Sequence of chain 1.A:
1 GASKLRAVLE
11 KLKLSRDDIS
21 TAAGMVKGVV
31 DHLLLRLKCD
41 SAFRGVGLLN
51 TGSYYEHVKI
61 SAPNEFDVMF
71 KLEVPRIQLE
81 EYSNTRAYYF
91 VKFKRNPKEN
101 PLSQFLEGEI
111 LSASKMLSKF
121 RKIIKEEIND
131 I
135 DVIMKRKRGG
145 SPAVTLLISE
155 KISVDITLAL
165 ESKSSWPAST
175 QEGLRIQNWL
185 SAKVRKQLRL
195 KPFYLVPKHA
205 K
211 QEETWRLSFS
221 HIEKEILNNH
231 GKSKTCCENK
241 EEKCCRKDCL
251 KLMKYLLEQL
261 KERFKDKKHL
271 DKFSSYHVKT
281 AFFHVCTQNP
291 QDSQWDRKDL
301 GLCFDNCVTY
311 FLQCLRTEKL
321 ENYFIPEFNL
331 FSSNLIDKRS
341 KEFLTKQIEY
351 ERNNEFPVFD

Binding-site contacts:
Ligand atom C27 contacts residue GLU223 of chain 1.A at 3.8 Å.
Ligand atom C25 contacts residue THR280 of chain 1.A at 3.8 Å.
Ligand atom C4 contacts residue ARG216 of chain 1.A at 3.3 Å.
Ligand atom C25 contacts residue LYS279 of chain 1.A at 3.8 Å.
Ligand atom N22 contacts residue PHE324 of chain 1.A at 3.6 Å.
Ligand atom C13 contacts residue ILE325 of chain 1.A at 3.8 Å (hydrophobic).
Ligand atom C3 contacts residue TYR276 of chain 1.A at 3.8 Å (hydrophobic).
Ligand atom C7 contacts residue LEU330 of chain 1.A at 3.6 Å (hydrophobic).
Ligand atom C4 contacts residue TYR276 of chain 1.A at 3.5 Å (hydrophobic).
Ligand atom C6 contacts residue ASN322 of chain 1.A at 3.9 Å.
Ligand atom C9 contacts residue HIS277 of chain 1.A at 3.8 Å.
Ligand atom C15 contacts residue LEU217 of chain 1.A at 3.7 Å (hydrophobic).
Ligand atom O19 contacts residue PHE219 of chain 1.A at 3.2 Å.
Ligand atom C1 contacts residue ASN322 of chain 1.A at 3.2 Å.
Ligand atom C12 contacts residue PHE328 of chain 1.A at 3.8 Å (hydrophobic).
Ligand atom C6 contacts residue PHE328 of chain 1.A at 3.6 Å (hydrophobic).
Ligand atom C15 contacts residue PHE219 of chain 1.A at 3.6 Å (hydrophobic).
Ligand atom N14 contacts residue LEU217 of chain 1.A at 2.8 Å (h-bond).
Ligand atom N14 contacts residue PHE219 of chain 1.A at 3.6 Å.
Ligand atom C2 contacts residue ASN322 of chain 1.A at 3.3 Å.
Ligand atom C27 contacts residue PHE283 of chain 1.A at 3.4 Å (hydrophobic).
Ligand atom C3 contacts residue ARG216 of chain 1.A at 3.7 Å.
Ligand atom C23 contacts residue PHE324 of chain 1.A at 3.6 Å (hydrophobic).
Ligand atom C11 contacts residue ARG216 of chain 1.A at 3.8 Å.
Ligand atom N16 contacts residue SER218 of chain 1.A at 3.7 Å.
Ligand atom O19 contacts residue SER220 of chain 1.A at 3.0 Å (h-bond).
Ligand atom C5 contacts residue ARG216 of chain 1.A at 3.6 Å.
Ligand atom C20 contacts residue GLU223 of chain 1.A at 3.6 Å.
Ligand atom C2 contacts residue LEU217 of chain 1.A at 3.9 Å (hydrophobic).
Ligand atom C13 contacts residue ASN322 of chain 1.A at 3.4 Å.
Ligand atom C8 contacts residue TYR276 of chain 1.A at 3.6 Å (hydrophobic).
Ligand atom C8 contacts residue LEU330 of chain 1.A at 3.6 Å (hydrophobic).
Ligand atom C7 contacts residue ARG216 of chain 1.A at 3.4 Å.
Ligand atom N24 contacts residue PHE324 of chain 1.A at 3.5 Å.
Ligand atom C1 contacts residue ALA87 of chain 1.A at 3.7 Å (hydrophobic).
Ligand atom N17 contacts residue TYR276 of chain 1.A at 3.8 Å.
Ligand atom C12 contacts residue ARG216 of chain 1.A at 3.2 Å.
Ligand atom N16 contacts residue PHE219 of chain 1.A at 3.1 Å (h-bond).
Ligand atom C13 contacts residue LEU217 of chain 1.A at 3.4 Å (hydrophobic).
Ligand atom N24 contacts residue ASN322 of chain 1.A at 3.0 Å (h-bond).

This small molecule binds to this protein.
Small molecule (SMILES): CCCc1cc(=O)n2nc(NCc3ccc(-c4ccccc4)cc3)nc2[nH]1